The protein below binds the small molecule below.
Small molecule (SMILES): N[C@H](CCC(=O)O)C(=O)O

Binding-site contacts:
Ligand atom CG contacts residue THR187 of chain 1.C at 3.4 Å.
Ligand atom CG contacts residue SER15 of chain 1.C at 4.0 Å.
Ligand atom C contacts residue SER15 of chain 1.C at 3.9 Å.
Ligand atom N contacts residue GLY16 of chain 1.C at 3.3 Å (h-bond).
Ligand atom OE2 contacts residue THR79 of chain 1.C at 4.2 Å.
Ligand atom CD contacts residue THR79 of chain 1.C at 3.9 Å.
Ligand atom OE2 contacts residue ASN78 of chain 1.C at 2.9 Å (h-bond).
Ligand atom OE1 contacts residue THR79 of chain 1.C at 2.8 Å (h-bond).
Ligand atom CG contacts residue CYS186 of chain 1.C at 3.8 Å (hydrophobic).
Ligand atom N contacts residue SER15 of chain 1.C at 2.8 Å (h-bond).
Ligand atom CB contacts residue CYS77 of chain 1.C at 3.9 Å (hydrophobic).
Ligand atom OE2 contacts residue THR187 of chain 1.C at 2.9 Å (h-bond).
Ligand atom CB contacts residue THR119 of chain 1.C at 4.0 Å.
Ligand atom OE1 contacts residue CYS77 of chain 1.C at 3.9 Å.
Ligand atom OXT contacts residue GLY47 of chain 1.C at 3.8 Å.
Ligand atom OXT contacts residue PRO45 of chain 1.C at 3.3 Å.
Ligand atom CG contacts residue CYS77 of chain 1.C at 3.8 Å (hydrophobic).
Ligand atom CA contacts residue SER15 of chain 1.C at 3.6 Å.
Ligand atom OE2 contacts residue CYS186 of chain 1.C at 3.4 Å.
Ligand atom O contacts residue PRO45 of chain 1.C at 3.4 Å.
Ligand atom OE1 contacts residue THR119 of chain 1.C at 3.7 Å.
Ligand atom CD contacts residue CYS186 of chain 1.C at 3.7 Å (hydrophobic).
Ligand atom O contacts residue TYR46 of chain 1.C at 3.4 Å (h-bond).
Ligand atom O contacts residue GLY47 of chain 1.C at 2.8 Å (h-bond).
Ligand atom OXT contacts residue TYR46 of chain 1.C at 2.7 Å (h-bond).
Ligand atom CD contacts residue ASN78 of chain 1.C at 3.5 Å.
Ligand atom C contacts residue PRO45 of chain 1.C at 3.9 Å (hydrophobic).
Ligand atom CB contacts residue THR79 of chain 1.C at 3.8 Å.
Ligand atom C contacts residue GLY47 of chain 1.C at 3.6 Å.
Ligand atom CB contacts residue SER15 of chain 1.C at 3.7 Å.
Ligand atom N contacts residue HIS188 of chain 1.C at 3.8 Å.
Ligand atom C contacts residue TYR46 of chain 1.C at 3.4 Å (hydrophobic).
Ligand atom OE1 contacts residue CYS186 of chain 1.C at 4.0 Å.
Ligand atom CD contacts residue CYS77 of chain 1.C at 3.7 Å (hydrophobic).
Ligand atom OE2 contacts residue CYS77 of chain 1.C at 3.8 Å.
Ligand atom OE1 contacts residue ASN78 of chain 1.C at 3.6 Å.
Ligand atom CD contacts residue THR187 of chain 1.C at 3.8 Å.
Ligand atom OXT contacts residue SER15 of chain 1.C at 3.4 Å (h-bond).
Ligand atom O contacts residue THR119 of chain 1.C at 4.0 Å.
Ligand atom OXT contacts residue ILE44 of chain 1.C at 4.0 Å.

Sequence of chain 1.C:
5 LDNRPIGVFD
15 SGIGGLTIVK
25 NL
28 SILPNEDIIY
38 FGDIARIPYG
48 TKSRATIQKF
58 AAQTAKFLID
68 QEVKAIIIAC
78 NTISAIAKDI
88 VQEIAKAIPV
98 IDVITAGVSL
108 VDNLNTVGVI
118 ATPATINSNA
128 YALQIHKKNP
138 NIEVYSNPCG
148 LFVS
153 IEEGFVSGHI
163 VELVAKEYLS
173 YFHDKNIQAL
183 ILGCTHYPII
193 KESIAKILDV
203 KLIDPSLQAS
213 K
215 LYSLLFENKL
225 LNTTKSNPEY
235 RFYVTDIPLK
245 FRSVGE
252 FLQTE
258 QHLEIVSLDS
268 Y